Binding-site contacts:
Ligand atom C15 contacts residue GLU114 of chain 1.A at 3.9 Å.
Ligand atom O5 contacts residue GLU114 of chain 1.A at 2.7 Å (salt-bridge).
Ligand atom C21 contacts residue ILE415 of chain 1.A at 4.1 Å (hydrophobic).
Ligand atom C1 contacts residue LEU113 of chain 1.A at 4.0 Å (hydrophobic).
Ligand atom C25 contacts residue MET414 of chain 1.A at 3.5 Å (hydrophobic).
Ligand atom C6 contacts residue ILE259 of chain 1.A at 3.3 Å (hydrophobic).
Ligand atom C12 contacts residue GLU114 of chain 1.A at 4.0 Å.
Ligand atom C23 contacts residue MET414 of chain 1.A at 4.1 Å (hydrophobic).
Ligand atom O1 contacts residue THR314 of chain 1.A at 3.8 Å.
Ligand atom C2 contacts residue THR314 of chain 1.A at 4.2 Å.
Ligand atom C25 contacts residue VAL310 of chain 1.A at 4.1 Å (hydrophobic).
Ligand atom O6 contacts residue GLU266 of chain 1.A at 4.1 Å.
Ligand atom C1 contacts residue HEM1 of chain 1.C at 3.9 Å.
Ligand atom C2 contacts residue VAL310 of chain 1.A at 4.2 Å (hydrophobic).
Ligand atom O6 contacts residue VAL199 of chain 1.A at 3.2 Å.
Ligand atom C20 contacts residue VAL199 of chain 1.A at 3.3 Å (hydrophobic).
Ligand atom C14 contacts residue TRP94 of chain 1.A at 3.2 Å (hydrophobic).
Ligand atom C25 contacts residue SER312 of chain 1.A at 4.2 Å.
Ligand atom C6 contacts residue VAL262 of chain 1.A at 3.4 Å (hydrophobic).
Ligand atom C2 contacts residue THR267 of chain 1.A at 4.0 Å.
Ligand atom C9 contacts residue HIS258 of chain 1.A at 3.7 Å.
Ligand atom C10 contacts residue HIS258 of chain 1.A at 4.1 Å.
Ligand atom C17 contacts residue VAL262 of chain 1.A at 3.1 Å (hydrophobic).
Ligand atom C13 contacts residue GLU105 of chain 1.A at 3.5 Å.
Ligand atom C21 contacts residue VAL199 of chain 1.A at 4.0 Å (hydrophobic).
Ligand atom C19 contacts residue VAL199 of chain 1.A at 4.0 Å (hydrophobic).
Ligand atom C25 contacts residue THR314 of chain 1.A at 3.5 Å.
Ligand atom O2 contacts residue VAL262 of chain 1.A at 3.1 Å (h-bond).
Ligand atom N1 contacts residue GLU114 of chain 1.A at 3.8 Å.
Ligand atom O2 contacts residue ALA263 of chain 1.A at 3.0 Å.
Ligand atom C10 contacts residue MET211 of chain 1.A at 4.0 Å (hydrophobic).
Ligand atom C23 contacts residue ILE415 of chain 1.A at 3.6 Å (hydrophobic).
Ligand atom C10 contacts residue PHE198 of chain 1.A at 3.7 Å (hydrophobic).
Ligand atom O6 contacts residue ILE415 of chain 1.A at 3.2 Å.
Ligand atom C1 contacts residue ALA263 of chain 1.A at 4.1 Å (hydrophobic).
Ligand atom C3 contacts residue THR267 of chain 1.A at 4.1 Å.
Ligand atom C14 contacts residue GLU114 of chain 1.A at 2.6 Å.
Ligand atom C20 contacts residue PHE198 of chain 1.A at 3.3 Å (hydrophobic).
Ligand atom C11 contacts residue MET211 of chain 1.A at 4.2 Å (hydrophobic).
Ligand atom C4 contacts residue VAL262 of chain 1.A at 4.0 Å (hydrophobic).

The small molecule below binds the protein below.
Small molecule (SMILES): CC[C@H]1OC(=O)[C@H](C)[C@@H](O[C@H]2O[C@@H](C)C[C@@H](N(C)C)[C@@H]2O)[C@@H](C)C[C@H](C)C(=O)/C=C/[C@H]1C

Sequence of chain 1.A:
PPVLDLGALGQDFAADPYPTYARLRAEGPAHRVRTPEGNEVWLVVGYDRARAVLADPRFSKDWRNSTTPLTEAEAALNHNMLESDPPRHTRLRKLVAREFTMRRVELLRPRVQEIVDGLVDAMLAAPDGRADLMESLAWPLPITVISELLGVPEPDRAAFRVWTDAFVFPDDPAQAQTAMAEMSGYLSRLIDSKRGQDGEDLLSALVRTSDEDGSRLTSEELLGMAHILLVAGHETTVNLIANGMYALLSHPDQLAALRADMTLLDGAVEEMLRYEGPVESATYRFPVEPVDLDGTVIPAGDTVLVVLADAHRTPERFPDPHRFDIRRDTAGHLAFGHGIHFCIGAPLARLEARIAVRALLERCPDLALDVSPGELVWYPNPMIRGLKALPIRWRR